Sequence of chain 49.A:
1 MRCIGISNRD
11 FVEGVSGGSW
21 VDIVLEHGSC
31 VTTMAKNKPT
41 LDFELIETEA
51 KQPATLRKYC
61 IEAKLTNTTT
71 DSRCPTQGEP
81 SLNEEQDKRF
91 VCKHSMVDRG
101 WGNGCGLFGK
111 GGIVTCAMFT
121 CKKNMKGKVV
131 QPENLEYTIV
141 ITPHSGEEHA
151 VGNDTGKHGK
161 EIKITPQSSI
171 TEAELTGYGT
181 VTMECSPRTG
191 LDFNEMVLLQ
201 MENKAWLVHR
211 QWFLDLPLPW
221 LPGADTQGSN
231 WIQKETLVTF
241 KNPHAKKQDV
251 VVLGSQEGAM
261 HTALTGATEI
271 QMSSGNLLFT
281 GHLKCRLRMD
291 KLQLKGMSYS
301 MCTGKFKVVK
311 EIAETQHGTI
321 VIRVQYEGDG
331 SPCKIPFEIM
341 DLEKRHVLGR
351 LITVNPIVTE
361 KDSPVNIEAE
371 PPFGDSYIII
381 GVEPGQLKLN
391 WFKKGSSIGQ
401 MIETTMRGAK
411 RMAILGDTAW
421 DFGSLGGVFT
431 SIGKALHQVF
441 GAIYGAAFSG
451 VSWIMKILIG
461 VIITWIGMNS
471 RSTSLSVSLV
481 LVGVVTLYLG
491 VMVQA

This small molecule binds to this protein.
Small molecule (SMILES): CC(=O)N[C@@H]1[C@@H](O)[C@H](O)[C@@H](CO)O[C@H]1O

Binding-site contacts:
Ligand atom C8 contacts residue ASN67 of chain 49.A at 4.3 Å.
Ligand atom O7 contacts residue ASN67 of chain 49.A at 4.3 Å.
Ligand atom C2 contacts residue ASN67 of chain 49.A at 2.5 Å.
Ligand atom N2 contacts residue ASN67 of chain 49.A at 2.9 Å (h-bond).
Ligand atom C8 contacts residue MET118 of chain 49.A at 4.3 Å (hydrophobic).
Ligand atom C8 contacts residue PHE90 of chain 49.A at 3.7 Å (hydrophobic).
Ligand atom C3 contacts residue ASN67 of chain 49.A at 3.8 Å.
Ligand atom C7 contacts residue ASN67 of chain 49.A at 3.9 Å.
Ligand atom C1 contacts residue ASN67 of chain 49.A at 1.4 Å.
Ligand atom C5 contacts residue ASN67 of chain 49.A at 3.7 Å.
Ligand atom C4 contacts residue ASN67 of chain 49.A at 4.2 Å.
Ligand atom O5 contacts residue ASN67 of chain 49.A at 2.4 Å (h-bond).